Binding-site contacts:
Ligand atom C27 contacts residue ALA479 of chain 1.B at 3.7 Å (hydrophobic).
Ligand atom C07 contacts residue ILE374 of chain 1.B at 3.6 Å (hydrophobic).
Ligand atom S01 contacts residue ASN376 of chain 1.B at 3.0 Å (h-bond).
Ligand atom C27 contacts residue THR316 of chain 1.B at 3.5 Å.
Ligand atom O02 contacts residue VAL360 of chain 1.B at 3.5 Å.
Ligand atom C01 contacts residue PHE202 of chain 1.B at 3.7 Å (hydrophobic).
Ligand atom O02 contacts residue ASN376 of chain 1.B at 3.2 Å (h-bond).
Ligand atom O01 contacts residue LEU201 of chain 1.B at 3.6 Å.
Ligand atom C10 contacts residue ALA3 of chain 1.D at 3.5 Å (hydrophobic).
Ligand atom C01 contacts residue ALA198 of chain 1.B at 3.1 Å (hydrophobic).
Ligand atom C24 contacts residue ALA479 of chain 1.B at 3.7 Å (hydrophobic).
Ligand atom O01 contacts residue ALA198 of chain 1.B at 3.3 Å (h-bond).
Ligand atom C11 contacts residue GLN363 of chain 1.B at 3.4 Å.
Ligand atom F02 contacts residue ILE374 of chain 1.B at 2.8 Å.
Ligand atom O01 contacts residue PHE202 of chain 1.B at 2.7 Å.
Ligand atom C05 contacts residue ASN376 of chain 1.B at 3.6 Å.
Ligand atom F02 contacts residue GLY362 of chain 1.B at 3.5 Å.
Ligand atom C12 contacts residue LYS364 of chain 1.B at 3.3 Å.
Ligand atom O03 contacts residue ASN376 of chain 1.B at 1.9 Å (h-bond).
Ligand atom F02 contacts residue ALA3 of chain 1.D at 3.5 Å.
Ligand atom C10 contacts residue GLN363 of chain 1.B at 3.7 Å.
Ligand atom C25 contacts residue THR208 of chain 1.B at 3.8 Å.
Ligand atom C23 contacts residue GLU205 of chain 1.B at 3.5 Å.
Ligand atom C09 contacts residue ILE374 of chain 1.B at 3.4 Å (hydrophobic).
Ligand atom C11 contacts residue LYS364 of chain 1.B at 3.6 Å.
Ligand atom F02 contacts residue GLY361 of chain 1.B at 3.2 Å.
Ligand atom C29 contacts residue GLU205 of chain 1.B at 3.3 Å.
Ligand atom C28 contacts residue THR316 of chain 1.B at 3.3 Å.
Ligand atom C09 contacts residue ALA3 of chain 1.D at 3.7 Å (hydrophobic).
Ligand atom C19 contacts residue TYR314 of chain 1.B at 3.5 Å (hydrophobic).
Ligand atom C26 contacts residue ALA479 of chain 1.B at 3.5 Å (hydrophobic).
Ligand atom O03 contacts residue ILE374 of chain 1.B at 3.2 Å.
Ligand atom C18 contacts residue TYR314 of chain 1.B at 3.5 Å (hydrophobic).
Ligand atom F01 contacts residue ALA3 of chain 1.D at 3.0 Å.
Ligand atom F01 contacts residue ALA2 of chain 1.D at 3.6 Å.
Ligand atom F03 contacts residue VAL360 of chain 1.B at 2.8 Å.
Ligand atom F03 contacts residue ILE374 of chain 1.B at 3.4 Å.
Ligand atom C08 contacts residue ILE374 of chain 1.B at 3.4 Å (hydrophobic).
Ligand atom C23 contacts residue LEU201 of chain 1.B at 3.4 Å (hydrophobic).
Ligand atom C26 contacts residue ARG477 of chain 1.B at 3.6 Å.

Sequence of chain 1.D:
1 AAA

The small molecule below binds the protein below.
Small molecule (SMILES): Cc1cccc(-c2ccc([C@@H]3[C@@H](CO)N4CCCCN(S(=O)(=O)c5ccccc5C(F)(F)F)C[C@@H]34)cc2)c1C

Sequence of chain 1.B:
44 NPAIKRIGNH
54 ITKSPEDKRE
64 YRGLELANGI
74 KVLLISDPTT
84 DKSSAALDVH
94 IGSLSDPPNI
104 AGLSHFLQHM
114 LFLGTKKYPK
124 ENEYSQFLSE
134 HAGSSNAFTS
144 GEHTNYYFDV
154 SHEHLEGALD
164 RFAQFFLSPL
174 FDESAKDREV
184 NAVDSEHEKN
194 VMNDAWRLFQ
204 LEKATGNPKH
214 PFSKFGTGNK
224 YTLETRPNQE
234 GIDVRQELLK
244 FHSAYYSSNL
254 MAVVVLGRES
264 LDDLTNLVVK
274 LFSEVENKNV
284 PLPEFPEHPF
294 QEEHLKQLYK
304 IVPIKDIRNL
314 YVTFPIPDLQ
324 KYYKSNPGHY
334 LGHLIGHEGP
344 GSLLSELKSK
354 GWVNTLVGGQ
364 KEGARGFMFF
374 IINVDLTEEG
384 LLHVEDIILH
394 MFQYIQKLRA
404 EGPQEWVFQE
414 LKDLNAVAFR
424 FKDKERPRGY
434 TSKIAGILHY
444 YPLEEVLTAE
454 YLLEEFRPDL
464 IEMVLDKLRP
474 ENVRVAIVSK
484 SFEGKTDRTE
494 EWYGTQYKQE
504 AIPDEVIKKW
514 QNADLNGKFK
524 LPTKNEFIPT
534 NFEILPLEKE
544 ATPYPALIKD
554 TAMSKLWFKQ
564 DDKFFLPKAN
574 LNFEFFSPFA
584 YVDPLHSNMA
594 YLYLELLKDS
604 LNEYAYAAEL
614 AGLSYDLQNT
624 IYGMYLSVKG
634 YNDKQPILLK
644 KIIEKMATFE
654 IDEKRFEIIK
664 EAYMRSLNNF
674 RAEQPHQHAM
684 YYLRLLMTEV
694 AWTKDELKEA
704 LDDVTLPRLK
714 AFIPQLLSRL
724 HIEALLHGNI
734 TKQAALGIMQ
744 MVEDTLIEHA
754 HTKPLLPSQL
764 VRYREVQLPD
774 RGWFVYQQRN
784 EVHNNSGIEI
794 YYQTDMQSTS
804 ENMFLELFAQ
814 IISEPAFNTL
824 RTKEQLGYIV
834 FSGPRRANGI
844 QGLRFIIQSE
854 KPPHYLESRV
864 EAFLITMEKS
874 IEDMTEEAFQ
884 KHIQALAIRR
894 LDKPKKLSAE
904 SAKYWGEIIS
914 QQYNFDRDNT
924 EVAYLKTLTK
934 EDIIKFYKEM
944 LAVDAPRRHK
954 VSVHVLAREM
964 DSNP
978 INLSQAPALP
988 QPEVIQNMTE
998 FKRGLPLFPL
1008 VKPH